Sequence of chain 1.A:
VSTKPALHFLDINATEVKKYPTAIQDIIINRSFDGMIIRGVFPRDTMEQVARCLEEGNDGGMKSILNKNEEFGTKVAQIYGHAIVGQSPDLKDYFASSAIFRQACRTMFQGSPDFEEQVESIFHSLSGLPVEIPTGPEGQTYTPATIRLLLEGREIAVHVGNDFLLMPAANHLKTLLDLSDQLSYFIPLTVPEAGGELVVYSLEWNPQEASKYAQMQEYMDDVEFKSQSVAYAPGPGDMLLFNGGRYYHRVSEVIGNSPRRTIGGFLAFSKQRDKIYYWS

This protein binds this small molecule.
Small molecule (SMILES): O=C(O)CCC(=O)C(=O)O

Binding-site contacts:
Ligand atom O1 contacts residue HIS165 of chain 1.A at 4.1 Å.
Ligand atom C3 contacts residue NI1 of chain 1.C at 4.3 Å.
Ligand atom O4 contacts residue PHE192 of chain 1.A at 4.0 Å.
Ligand atom O5 contacts residue NI1 of chain 1.C at 2.1 Å (h-bond).
Ligand atom C2 contacts residue HIS260 of chain 1.A at 3.6 Å.
Ligand atom C5 contacts residue ARG154 of chain 1.A at 3.6 Å.
Ligand atom O3 contacts residue VAL262 of chain 1.A at 3.7 Å.
Ligand atom C1 contacts residue NI1 of chain 1.C at 2.8 Å.
Ligand atom C5 contacts residue ILE162 of chain 1.A at 4.1 Å (hydrophobic).
Ligand atom O4 contacts residue THR273 of chain 1.A at 2.5 Å (h-bond).
Ligand atom C3 contacts residue PHE192 of chain 1.A at 4.1 Å (hydrophobic).
Ligand atom O1 contacts residue HIS260 of chain 1.A at 3.0 Å (h-bond).
Ligand atom O4 contacts residue ARG154 of chain 1.A at 2.8 Å (salt-bridge).
Ligand atom C4 contacts residue PHE192 of chain 1.A at 4.0 Å (hydrophobic).
Ligand atom O1 contacts residue PHE253 of chain 1.A at 4.1 Å.
Ligand atom C5 contacts residue ARG271 of chain 1.A at 3.8 Å.
Ligand atom C3 contacts residue VAL262 of chain 1.A at 4.1 Å (hydrophobic).
Ligand atom O1 contacts residue PHE277 of chain 1.A at 3.8 Å.
Ligand atom O3 contacts residue ARG271 of chain 1.A at 2.9 Å (salt-bridge).
Ligand atom C1 contacts residue PHE253 of chain 1.A at 3.9 Å (hydrophobic).
Ligand atom O3 contacts residue ILE162 of chain 1.A at 3.9 Å.
Ligand atom O2 contacts residue SER190 of chain 1.A at 3.3 Å.
Ligand atom C5 contacts residue THR273 of chain 1.A at 3.5 Å.
Ligand atom O5 contacts residue HIS260 of chain 1.A at 3.0 Å (h-bond).
Ligand atom C2 contacts residue NI1 of chain 1.C at 2.8 Å.
Ligand atom O5 contacts residue HIS165 of chain 1.A at 3.0 Å (h-bond).
Ligand atom O2 contacts residue PHE192 of chain 1.A at 3.6 Å.
Ligand atom C5 contacts residue PHE192 of chain 1.A at 4.0 Å (hydrophobic).
Ligand atom O3 contacts residue THR273 of chain 1.A at 3.7 Å.
Ligand atom O3 contacts residue PHE192 of chain 1.A at 4.2 Å.
Ligand atom O1 contacts residue SER190 of chain 1.A at 2.6 Å (h-bond).
Ligand atom O2 contacts residue NI1 of chain 1.C at 4.1 Å.
Ligand atom C3 contacts residue LEU204 of chain 1.A at 4.3 Å (hydrophobic).
Ligand atom C1 contacts residue HIS260 of chain 1.A at 3.6 Å.
Ligand atom O2 contacts residue PHE253 of chain 1.A at 3.6 Å.
Ligand atom C4 contacts residue ARG154 of chain 1.A at 3.5 Å.
Ligand atom O4 contacts residue ARG271 of chain 1.A at 4.0 Å.
Ligand atom O1 contacts residue NI1 of chain 1.C at 2.1 Å (h-bond).
Ligand atom C1 contacts residue SER190 of chain 1.A at 3.5 Å.
Ligand atom C2 contacts residue HIS165 of chain 1.A at 4.1 Å.